Sequence of chain 1.A:
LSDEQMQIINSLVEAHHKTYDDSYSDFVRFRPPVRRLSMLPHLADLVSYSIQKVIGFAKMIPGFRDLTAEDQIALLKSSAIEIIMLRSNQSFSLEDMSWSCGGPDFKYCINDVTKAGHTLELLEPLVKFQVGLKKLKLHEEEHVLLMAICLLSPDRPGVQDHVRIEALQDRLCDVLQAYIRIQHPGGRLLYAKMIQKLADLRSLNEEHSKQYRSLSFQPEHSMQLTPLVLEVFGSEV

A protein and the small-molecule ligand that binds it are described below.
Small molecule (SMILES): CCCc1cc(C(O)(CC)CC)ccc1-c1cc(CCc2ccc(CO)c(CO)c2)ccc1C

Binding-site contacts:
Ligand atom C20 contacts residue VAL175 of chain 1.A at 3.6 Å (hydrophobic).
Ligand atom C28 contacts residue TYR274 of chain 1.A at 3.7 Å (hydrophobic).
Ligand atom C23 contacts residue MET147 of chain 1.A at 3.4 Å (hydrophobic).
Ligand atom C8 contacts residue LEU185 of chain 1.A at 3.6 Å (hydrophobic).
Ligand atom C29 contacts residue ALA106 of chain 1.A at 3.5 Å (hydrophobic).
Ligand atom C52 contacts residue ARG149 of chain 1.A at 3.2 Å.
Ligand atom C23 contacts residue ILE143 of chain 1.A at 3.5 Å (hydrophobic).
Ligand atom C48 contacts residue SER153 of chain 1.A at 3.1 Å.
Ligand atom O2 contacts residue TYR274 of chain 1.A at 3.3 Å.
Ligand atom C12 contacts residue HIS270 of chain 1.A at 3.5 Å.
Ligand atom O49 contacts residue ARG149 of chain 1.A at 3.2 Å (salt-bridge).
Ligand atom C5 contacts residue LEU108 of chain 1.A at 3.5 Å (hydrophobic).
Ligand atom O2 contacts residue HIS180 of chain 1.A at 3.2 Å (h-bond).
Ligand atom O53 contacts residue SER112 of chain 1.A at 2.9 Å (h-bond).
Ligand atom C28 contacts residue LEU287 of chain 1.A at 3.5 Å (hydrophobic).
Ligand atom O49 contacts residue SER150 of chain 1.A at 3.2 Å.
Ligand atom C3 contacts residue SER150 of chain 1.A at 3.8 Å.
Ligand atom C48 contacts residue TYR26 of chain 1.A at 3.7 Å (hydrophobic).
Ligand atom C6 contacts residue LEU108 of chain 1.A at 3.8 Å (hydrophobic).
Ligand atom O49 contacts residue TYR22 of chain 1.A at 2.7 Å (h-bond).
Ligand atom C48 contacts residue TYR22 of chain 1.A at 3.5 Å (hydrophobic).
Ligand atom C12 contacts residue VAL109 of chain 1.A at 3.8 Å (hydrophobic).
Ligand atom C21 contacts residue TRP161 of chain 1.A at 3.7 Å (hydrophobic).
Ligand atom C9 contacts residue HIS180 of chain 1.A at 3.7 Å.
Ligand atom C1 contacts residue SER112 of chain 1.A at 3.3 Å.
Ligand atom O53 contacts residue ARG149 of chain 1.A at 2.6 Å (salt-bridge).
Ligand atom C27 contacts residue LEU108 of chain 1.A at 3.8 Å (hydrophobic).
Ligand atom C24 contacts residue HIS180 of chain 1.A at 3.8 Å.
Ligand atom C10 contacts residue SER150 of chain 1.A at 3.8 Å.
Ligand atom O2 contacts residue HIS270 of chain 1.A at 2.7 Å (h-bond).
Ligand atom C20 contacts residue LEU188 of chain 1.A at 3.7 Å (hydrophobic).
Ligand atom C12 contacts residue HIS180 of chain 1.A at 3.7 Å.
Ligand atom C8 contacts residue VAL175 of chain 1.A at 3.3 Å (hydrophobic).
Ligand atom C8 contacts residue HIS180 of chain 1.A at 3.8 Å.
Ligand atom C13 contacts residue HIS180 of chain 1.A at 3.5 Å.
Ligand atom C16 contacts residue HIS180 of chain 1.A at 3.4 Å.
Ligand atom C19 contacts residue VAL175 of chain 1.A at 3.5 Å (hydrophobic).
Ligand atom C15 contacts residue ILE143 of chain 1.A at 3.8 Å (hydrophobic).
Ligand atom C11 contacts residue VAL109 of chain 1.A at 3.7 Å (hydrophobic).
Ligand atom O49 contacts residue SER153 of chain 1.A at 3.2 Å (h-bond).